Sequence of chain 1.A:
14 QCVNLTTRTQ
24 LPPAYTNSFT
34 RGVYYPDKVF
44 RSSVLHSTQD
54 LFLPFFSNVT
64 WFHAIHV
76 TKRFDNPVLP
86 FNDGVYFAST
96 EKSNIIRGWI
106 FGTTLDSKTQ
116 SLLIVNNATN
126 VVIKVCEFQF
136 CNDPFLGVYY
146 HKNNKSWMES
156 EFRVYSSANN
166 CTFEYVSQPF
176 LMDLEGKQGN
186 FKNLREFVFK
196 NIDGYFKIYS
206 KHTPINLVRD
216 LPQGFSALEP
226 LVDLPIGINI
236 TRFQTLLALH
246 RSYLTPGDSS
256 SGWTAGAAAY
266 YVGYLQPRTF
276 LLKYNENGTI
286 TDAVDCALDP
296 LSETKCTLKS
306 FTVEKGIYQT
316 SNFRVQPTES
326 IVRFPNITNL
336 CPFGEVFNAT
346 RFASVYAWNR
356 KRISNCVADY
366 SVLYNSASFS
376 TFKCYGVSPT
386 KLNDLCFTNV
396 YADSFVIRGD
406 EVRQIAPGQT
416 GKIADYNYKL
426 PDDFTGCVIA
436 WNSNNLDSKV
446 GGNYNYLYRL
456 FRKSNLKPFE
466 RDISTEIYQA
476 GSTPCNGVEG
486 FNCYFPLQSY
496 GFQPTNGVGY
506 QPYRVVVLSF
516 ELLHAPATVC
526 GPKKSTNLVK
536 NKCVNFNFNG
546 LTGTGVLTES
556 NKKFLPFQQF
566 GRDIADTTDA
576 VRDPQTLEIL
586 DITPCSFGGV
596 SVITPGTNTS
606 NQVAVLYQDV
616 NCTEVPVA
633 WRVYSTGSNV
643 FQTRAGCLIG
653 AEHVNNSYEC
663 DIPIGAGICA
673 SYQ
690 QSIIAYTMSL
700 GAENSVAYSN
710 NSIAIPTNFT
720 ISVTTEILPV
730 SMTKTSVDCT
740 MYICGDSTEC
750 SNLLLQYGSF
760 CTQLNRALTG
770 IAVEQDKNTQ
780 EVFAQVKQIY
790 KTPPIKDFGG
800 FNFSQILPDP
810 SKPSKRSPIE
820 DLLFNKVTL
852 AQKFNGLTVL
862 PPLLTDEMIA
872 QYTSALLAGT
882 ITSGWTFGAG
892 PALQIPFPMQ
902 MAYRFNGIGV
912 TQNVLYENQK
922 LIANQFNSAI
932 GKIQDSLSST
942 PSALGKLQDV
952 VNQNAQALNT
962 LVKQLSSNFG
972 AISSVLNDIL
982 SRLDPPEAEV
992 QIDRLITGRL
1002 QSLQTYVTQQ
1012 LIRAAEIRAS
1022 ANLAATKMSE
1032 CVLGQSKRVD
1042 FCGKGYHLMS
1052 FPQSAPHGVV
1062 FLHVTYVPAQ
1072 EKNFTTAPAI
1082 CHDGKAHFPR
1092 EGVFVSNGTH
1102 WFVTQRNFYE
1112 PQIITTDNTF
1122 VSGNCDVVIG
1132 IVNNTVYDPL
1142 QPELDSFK

A small-molecule ligand and the protein it binds are described below.
Small molecule (SMILES): CC(=O)N[C@@H]1[C@@H](O)[C@H](O)[C@@H](CO)O[C@H]1O

Binding-site contacts:
Ligand atom C2 contacts residue ASN61 of chain 1.A at 2.5 Å.
Ligand atom O7 contacts residue ASN61 of chain 1.A at 3.2 Å (h-bond).
Ligand atom O5 contacts residue ASN61 of chain 1.A at 2.4 Å (h-bond).
Ligand atom N2 contacts residue ASN61 of chain 1.A at 2.9 Å (h-bond).
Ligand atom C5 contacts residue ASN61 of chain 1.A at 3.7 Å.
Ligand atom O6 contacts residue TYR28 of chain 1.A at 4.1 Å.
Ligand atom C8 contacts residue ASN61 of chain 1.A at 4.2 Å.
Ligand atom C1 contacts residue ASN61 of chain 1.A at 1.4 Å.
Ligand atom C7 contacts residue ASN61 of chain 1.A at 3.4 Å.
Ligand atom O5 contacts residue TYR28 of chain 1.A at 4.1 Å.
Ligand atom C3 contacts residue ASN61 of chain 1.A at 3.8 Å.
Ligand atom C4 contacts residue ASN61 of chain 1.A at 4.2 Å.